Sequence of chain 1.H:
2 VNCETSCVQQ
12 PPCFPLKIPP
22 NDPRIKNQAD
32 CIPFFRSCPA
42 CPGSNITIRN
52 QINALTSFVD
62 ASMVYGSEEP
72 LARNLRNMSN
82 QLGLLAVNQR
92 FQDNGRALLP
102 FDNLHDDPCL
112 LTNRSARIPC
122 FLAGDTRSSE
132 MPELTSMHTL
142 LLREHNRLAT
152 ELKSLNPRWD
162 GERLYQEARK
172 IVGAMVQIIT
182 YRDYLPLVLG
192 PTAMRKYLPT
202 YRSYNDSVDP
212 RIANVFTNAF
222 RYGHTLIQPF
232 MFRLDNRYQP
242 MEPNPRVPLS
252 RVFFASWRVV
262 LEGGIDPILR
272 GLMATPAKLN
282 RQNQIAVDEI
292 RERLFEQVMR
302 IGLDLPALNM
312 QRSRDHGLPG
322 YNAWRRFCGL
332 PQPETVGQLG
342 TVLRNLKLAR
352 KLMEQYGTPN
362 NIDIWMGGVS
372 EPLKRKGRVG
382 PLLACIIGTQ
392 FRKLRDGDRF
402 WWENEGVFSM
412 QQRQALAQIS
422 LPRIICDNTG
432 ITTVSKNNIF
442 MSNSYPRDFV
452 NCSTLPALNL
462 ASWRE

Binding-site contacts:
Ligand atom C7 contacts residue GLN90 of chain 1.H at 3.3 Å.
Ligand atom O6 contacts residue ASN81 of chain 1.H at 3.9 Å.
Ligand atom O7 contacts residue ASN78 of chain 1.H at 2.8 Å (h-bond).
Ligand atom C6 contacts residue ASN81 of chain 1.H at 4.3 Å.
Ligand atom C1 contacts residue ASN78 of chain 1.H at 3.2 Å.
Ligand atom C2 contacts residue ASN78 of chain 1.H at 3.2 Å.
Ligand atom O6 contacts residue LEU85 of chain 1.H at 4.0 Å.
Ligand atom C8 contacts residue ALA87 of chain 1.H at 4.0 Å (hydrophobic).
Ligand atom C8 contacts residue GLN90 of chain 1.H at 3.3 Å.
Ligand atom O5 contacts residue ASN81 of chain 1.H at 2.9 Å (h-bond).
Ligand atom C1 contacts residue SER80 of chain 1.H at 4.4 Å.
Ligand atom C8 contacts residue ASN78 of chain 1.H at 3.9 Å.
Ligand atom N2 contacts residue ASN78 of chain 1.H at 3.2 Å (h-bond).
Ligand atom C2 contacts residue GLN90 of chain 1.H at 4.4 Å.
Ligand atom C7 contacts residue ASN78 of chain 1.H at 3.2 Å.
Ligand atom O7 contacts residue LEU86 of chain 1.H at 4.4 Å.
Ligand atom C5 contacts residue ASN81 of chain 1.H at 4.0 Å.
Ligand atom C8 contacts residue VAL88 of chain 1.H at 4.0 Å (hydrophobic).
Ligand atom O7 contacts residue VAL88 of chain 1.H at 3.0 Å (h-bond).
Ligand atom C3 contacts residue GLN90 of chain 1.H at 4.2 Å.
Ligand atom C7 contacts residue ALA87 of chain 1.H at 4.2 Å (hydrophobic).
Ligand atom O5 contacts residue ASN78 of chain 1.H at 3.4 Å (h-bond).
Ligand atom N2 contacts residue GLN90 of chain 1.H at 3.5 Å (h-bond).
Ligand atom O7 contacts residue GLN90 of chain 1.H at 3.8 Å.
Ligand atom C7 contacts residue VAL88 of chain 1.H at 3.9 Å (hydrophobic).
Ligand atom C1 contacts residue ASN81 of chain 1.H at 3.3 Å.
Ligand atom O3 contacts residue VAL88 of chain 1.H at 4.1 Å.
Ligand atom O3 contacts residue GLN90 of chain 1.H at 3.4 Å (h-bond).
Ligand atom O7 contacts residue ALA87 of chain 1.H at 3.5 Å.

This small molecule binds to this protein.
Small molecule (SMILES): CC(=O)N[C@@H]1[C@@H](O)[C@H](O)[C@@H](CO)O[C@H]1O